This protein binds this small molecule.
Small molecule (SMILES): O=C1c2ccccc2C(=O)c2c1cc(S(=O)(=O)N1CCNCC1)c(O)c2O

Sequence of chain 1.B:
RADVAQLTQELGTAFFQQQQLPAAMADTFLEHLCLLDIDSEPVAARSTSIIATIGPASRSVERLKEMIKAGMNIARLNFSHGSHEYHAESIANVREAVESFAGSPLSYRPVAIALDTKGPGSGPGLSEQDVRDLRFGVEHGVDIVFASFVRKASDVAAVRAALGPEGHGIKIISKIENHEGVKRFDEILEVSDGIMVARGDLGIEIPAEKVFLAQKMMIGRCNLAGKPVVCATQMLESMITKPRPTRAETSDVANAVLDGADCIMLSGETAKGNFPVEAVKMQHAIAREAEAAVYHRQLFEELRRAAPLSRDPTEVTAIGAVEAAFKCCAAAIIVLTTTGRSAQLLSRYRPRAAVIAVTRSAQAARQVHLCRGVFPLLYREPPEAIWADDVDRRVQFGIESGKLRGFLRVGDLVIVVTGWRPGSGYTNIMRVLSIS

Binding-site contacts:
Ligand atom C2 contacts residue ASN89 of chain 1.B at 3.8 Å.
Ligand atom C4 contacts residue ARG87 of chain 1.B at 3.6 Å.
Ligand atom C11 contacts residue HIS92 of chain 1.B at 3.4 Å.
Ligand atom C3 contacts residue ASN89 of chain 1.B at 3.6 Å.
Ligand atom C3 contacts residue HIS92 of chain 1.B at 3.2 Å.
Ligand atom O5 contacts residue HIS92 of chain 1.B at 3.8 Å.
Ligand atom C7 contacts residue HIS92 of chain 1.B at 3.5 Å.
Ligand atom C13 contacts residue PRO67 of chain 1.B at 3.6 Å (hydrophobic).
Ligand atom N1 contacts residue ASN89 of chain 1.B at 2.9 Å (h-bond).
Ligand atom O1 contacts residue ASN89 of chain 1.B at 3.0 Å (h-bond).
Ligand atom C2 contacts residue HIS92 of chain 1.B at 3.5 Å.
Ligand atom O contacts residue LYS283 of chain 1.B at 3.0 Å (salt-bridge).
Ligand atom C4 contacts residue ASN89 of chain 1.B at 3.3 Å.
Ligand atom S contacts residue ASN89 of chain 1.B at 3.5 Å (h-bond).
Ligand atom C13 contacts residue HIS92 of chain 1.B at 3.8 Å.
Ligand atom C6 contacts residue ASN89 of chain 1.B at 3.9 Å.
Ligand atom O1 contacts residue ARG87 of chain 1.B at 2.9 Å (salt-bridge).
Ligand atom C17 contacts residue HIS92 of chain 1.B at 3.7 Å.
Ligand atom C16 contacts residue TYR97 of chain 1.B at 3.4 Å (hydrophobic).
Ligand atom C17 contacts residue TYR97 of chain 1.B at 3.6 Å (hydrophobic).
Ligand atom O4 contacts residue LYS283 of chain 1.B at 3.3 Å.
Ligand atom C6 contacts residue ALA282 of chain 1.B at 3.7 Å (hydrophobic).
Ligand atom C16 contacts residue GLY93 of chain 1.B at 3.5 Å.
Ligand atom C8 contacts residue HIS92 of chain 1.B at 3.7 Å.
Ligand atom N contacts residue ASN89 of chain 1.B at 2.9 Å (h-bond).
Ligand atom O1 contacts residue THR64 of chain 1.B at 3.1 Å.
Ligand atom C1 contacts residue HIS92 of chain 1.B at 3.8 Å.
Ligand atom C5 contacts residue ARG87 of chain 1.B at 3.5 Å.
Ligand atom C12 contacts residue HIS92 of chain 1.B at 3.4 Å.
Ligand atom C1 contacts residue ALA282 of chain 1.B at 3.8 Å (hydrophobic).
Ligand atom C12 contacts residue PRO67 of chain 1.B at 3.6 Å (hydrophobic).
Ligand atom C6 contacts residue HIS92 of chain 1.B at 3.5 Å.
Ligand atom C17 contacts residue GLY93 of chain 1.B at 3.7 Å.
Ligand atom C contacts residue HIS92 of chain 1.B at 3.8 Å.
Ligand atom C10 contacts residue HIS92 of chain 1.B at 3.8 Å.
Ligand atom C5 contacts residue ASN89 of chain 1.B at 3.2 Å.
Ligand atom C14 contacts residue PRO67 of chain 1.B at 3.7 Å (hydrophobic).
Ligand atom C10 contacts residue LYS283 of chain 1.B at 3.9 Å.
Ligand atom O2 contacts residue GLY279 of chain 1.B at 2.9 Å (h-bond).
Ligand atom O2 contacts residue SER278 of chain 1.B at 3.1 Å.